Sequence of chain 2.A:
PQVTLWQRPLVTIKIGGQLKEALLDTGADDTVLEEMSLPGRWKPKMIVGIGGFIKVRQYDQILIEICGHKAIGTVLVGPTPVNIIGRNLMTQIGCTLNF

This small molecule binds to this protein.
Small molecule (SMILES): CC(C)(C)NC(=O)[C@@H]1C[C@@H]2CCCC[C@@H]2CN1C[C@@H](O)[C@H](Cc1ccccc1)NC(=O)[C@H](CC(N)=O)NC(=O)c1ccc2ccccc2n1

Sequence of chain 1.A:
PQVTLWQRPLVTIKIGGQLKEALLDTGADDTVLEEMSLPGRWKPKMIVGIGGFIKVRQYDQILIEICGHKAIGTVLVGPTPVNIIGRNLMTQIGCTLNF

Binding-site contacts:
Ligand atom O2 contacts residue ASP25 of chain 1.A at 2.8 Å (salt-bridge).
Ligand atom C81 contacts residue ROC1 of chain 2.B at 0.9 Å.
Ligand atom CA contacts residue ROC1 of chain 2.B at 0.9 Å.
Ligand atom C11 contacts residue ROC1 of chain 2.B at 0.7 Å.
Ligand atom C51 contacts residue ROC1 of chain 2.B at 0.5 Å.
Ligand atom N2 contacts residue ROC1 of chain 2.B at 0.8 Å.
Ligand atom C9 contacts residue ROC1 of chain 2.B at 0.7 Å.
Ligand atom CA1 contacts residue ROC1 of chain 2.B at 0.7 Å.
Ligand atom C32 contacts residue ROC1 of chain 2.B at 1.7 Å.
Ligand atom N11 contacts residue ROC1 of chain 2.B at 0.7 Å.
Ligand atom CD2 contacts residue ROC1 of chain 2.B at 0.8 Å.
Ligand atom C3A contacts residue ROC1 of chain 2.B at 0.8 Å.
Ligand atom CZ contacts residue ROC1 of chain 2.B at 0.5 Å.
Ligand atom C22 contacts residue ROC1 of chain 2.B at 2.3 Å.
Ligand atom CG1 contacts residue ROC1 of chain 2.B at 0.9 Å.
Ligand atom CB contacts residue ROC1 of chain 2.B at 0.9 Å.
Ligand atom N3 contacts residue ROC1 of chain 2.B at 0.9 Å.
Ligand atom C41 contacts residue ROC1 of chain 2.B at 0.5 Å.
Ligand atom CE2 contacts residue ROC1 of chain 2.B at 0.5 Å.
Ligand atom C31 contacts residue ROC1 of chain 2.B at 2.0 Å.
Ligand atom O contacts residue ASP29 of chain 1.A at 3.0 Å (salt-bridge).
Ligand atom CM contacts residue ROC1 of chain 2.B at 0.8 Å.
Ligand atom OD1 contacts residue ROC1 of chain 2.B at 1.5 Å.
Ligand atom CD contacts residue ROC1 of chain 2.B at 0.9 Å.
Ligand atom O2 contacts residue ASP25 of chain 2.A at 2.7 Å (salt-bridge).
Ligand atom C61 contacts residue ROC1 of chain 2.B at 1.6 Å.
Ligand atom ND2 contacts residue ROC1 of chain 2.B at 1.4 Å.
Ligand atom C71 contacts residue ROC1 of chain 2.B at 1.1 Å.
Ligand atom C21 contacts residue ROC1 of chain 2.B at 0.8 Å.
Ligand atom O3 contacts residue ROC1 of chain 2.B at 0.8 Å (h-bond).
Ligand atom CD1 contacts residue ROC1 of chain 2.B at 1.2 Å.
Ligand atom CB1 contacts residue ROC1 of chain 2.B at 0.9 Å.
Ligand atom N contacts residue ROC1 of chain 2.B at 2.3 Å (h-bond).
Ligand atom CG contacts residue ROC1 of chain 2.B at 0.7 Å.
Ligand atom O1 contacts residue ROC1 of chain 2.B at 0.8 Å (h-bond).
Ligand atom CE1 contacts residue ROC1 of chain 2.B at 1.1 Å.
Ligand atom C7A contacts residue ROC1 of chain 2.B at 0.8 Å.
Ligand atom C1 contacts residue ROC1 of chain 2.B at 0.5 Å.
Ligand atom O2 contacts residue ROC1 of chain 2.B at 1.5 Å.
Ligand atom CC contacts residue ROC1 of chain 2.B at 0.5 Å.